This protein binds this small molecule.
Small molecule (SMILES): CC(=O)N[C@@H]1[C@@H](O)[C@H](O)[C@@H](CO)O[C@H]1O

Sequence of chain 1.B:
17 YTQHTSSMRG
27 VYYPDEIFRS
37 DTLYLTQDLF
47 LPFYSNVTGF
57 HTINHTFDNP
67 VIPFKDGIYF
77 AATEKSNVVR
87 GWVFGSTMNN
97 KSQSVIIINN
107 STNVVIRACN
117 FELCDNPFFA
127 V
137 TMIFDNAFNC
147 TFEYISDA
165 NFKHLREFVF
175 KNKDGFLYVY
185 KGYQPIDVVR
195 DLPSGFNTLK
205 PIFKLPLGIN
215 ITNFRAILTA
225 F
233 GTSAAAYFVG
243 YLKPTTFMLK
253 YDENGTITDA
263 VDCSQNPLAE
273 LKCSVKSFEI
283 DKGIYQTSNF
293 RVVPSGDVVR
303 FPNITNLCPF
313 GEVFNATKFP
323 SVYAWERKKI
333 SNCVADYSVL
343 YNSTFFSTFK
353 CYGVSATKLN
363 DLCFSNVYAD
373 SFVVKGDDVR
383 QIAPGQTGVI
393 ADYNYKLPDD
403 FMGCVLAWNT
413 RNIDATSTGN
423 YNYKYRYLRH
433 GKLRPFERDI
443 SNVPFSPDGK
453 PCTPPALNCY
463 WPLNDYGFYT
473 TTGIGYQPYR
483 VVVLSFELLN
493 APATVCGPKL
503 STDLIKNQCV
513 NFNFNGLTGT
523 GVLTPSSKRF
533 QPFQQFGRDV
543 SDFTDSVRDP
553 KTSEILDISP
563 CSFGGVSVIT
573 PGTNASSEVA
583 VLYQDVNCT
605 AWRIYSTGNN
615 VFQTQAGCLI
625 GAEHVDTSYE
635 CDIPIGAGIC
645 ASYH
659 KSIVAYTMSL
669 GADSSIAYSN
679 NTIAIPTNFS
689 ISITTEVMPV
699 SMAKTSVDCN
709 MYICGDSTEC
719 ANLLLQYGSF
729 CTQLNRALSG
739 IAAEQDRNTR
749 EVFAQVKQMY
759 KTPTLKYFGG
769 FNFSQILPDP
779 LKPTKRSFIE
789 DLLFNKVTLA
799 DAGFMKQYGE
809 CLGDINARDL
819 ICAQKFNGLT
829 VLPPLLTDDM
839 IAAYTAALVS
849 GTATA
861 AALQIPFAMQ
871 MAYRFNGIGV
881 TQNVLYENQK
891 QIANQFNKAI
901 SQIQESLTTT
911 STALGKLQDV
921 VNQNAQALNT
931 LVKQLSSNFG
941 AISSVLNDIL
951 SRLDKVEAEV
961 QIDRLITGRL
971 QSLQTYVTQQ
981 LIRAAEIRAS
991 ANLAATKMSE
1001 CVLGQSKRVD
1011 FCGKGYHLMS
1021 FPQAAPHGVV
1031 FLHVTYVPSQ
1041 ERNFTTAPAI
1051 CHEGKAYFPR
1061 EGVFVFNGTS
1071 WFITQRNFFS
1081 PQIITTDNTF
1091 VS

Binding-site contacts:
Ligand atom C4 contacts residue ASN256 of chain 1.B at 4.2 Å.
Ligand atom C8 contacts residue ASP254 of chain 1.B at 4.0 Å.
Ligand atom C7 contacts residue GLU255 of chain 1.B at 4.2 Å.
Ligand atom O7 contacts residue ASN256 of chain 1.B at 4.4 Å.
Ligand atom C8 contacts residue GLU255 of chain 1.B at 4.0 Å.
Ligand atom C7 contacts residue ASN256 of chain 1.B at 3.9 Å.
Ligand atom C2 contacts residue ASN256 of chain 1.B at 2.5 Å.
Ligand atom C1 contacts residue ASN256 of chain 1.B at 1.4 Å.
Ligand atom O5 contacts residue ASN256 of chain 1.B at 2.4 Å (h-bond).
Ligand atom C3 contacts residue GLU255 of chain 1.B at 4.4 Å.
Ligand atom N2 contacts residue ASN256 of chain 1.B at 2.9 Å (h-bond).
Ligand atom C2 contacts residue GLU255 of chain 1.B at 4.2 Å.
Ligand atom C5 contacts residue ASN256 of chain 1.B at 3.7 Å.
Ligand atom C7 contacts residue ASP254 of chain 1.B at 4.4 Å.
Ligand atom N2 contacts residue GLU255 of chain 1.B at 3.3 Å (salt-bridge).
Ligand atom C3 contacts residue ASN256 of chain 1.B at 3.8 Å.
Ligand atom C1 contacts residue GLU255 of chain 1.B at 4.2 Å.